This small molecule binds to this protein.
Small molecule (SMILES): CC(=O)N[C@H]1[C@H](O[C@H]2[C@H](O)[C@@H](NC(C)=O)CO[C@@H]2CO)O[C@H](CO)[C@@H](O[C@@H]2O[C@H](CO[C@H]3O[C@H](CO)[C@@H](O)[C@H](O)[C@@H]3O)[C@@H](O)[C@H](O)[C@@H]2O)[C@@H]1O

Sequence of chain 2.D:
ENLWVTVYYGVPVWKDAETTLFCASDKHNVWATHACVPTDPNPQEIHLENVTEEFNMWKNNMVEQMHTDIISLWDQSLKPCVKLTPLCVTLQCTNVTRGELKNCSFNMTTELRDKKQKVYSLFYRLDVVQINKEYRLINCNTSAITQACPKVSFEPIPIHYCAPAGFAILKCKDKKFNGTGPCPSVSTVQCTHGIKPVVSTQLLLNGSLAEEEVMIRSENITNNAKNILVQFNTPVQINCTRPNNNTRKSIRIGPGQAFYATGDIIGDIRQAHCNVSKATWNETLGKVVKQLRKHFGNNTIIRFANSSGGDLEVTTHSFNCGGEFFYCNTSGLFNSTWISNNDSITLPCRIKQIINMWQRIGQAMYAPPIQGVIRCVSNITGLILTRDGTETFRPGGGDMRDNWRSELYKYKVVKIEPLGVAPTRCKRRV

Binding-site contacts:
Ligand atom O7 contacts residue ASN346 of chain 2.D at 4.2 Å.
Ligand atom C1 contacts residue ASN232 of chain 2.D at 1.4 Å.
Ligand atom C6 contacts residue VAL414 of chain 2.D at 4.4 Å (hydrophobic).
Ligand atom C5 contacts residue NAG1 of chain 2.Q at 4.0 Å.
Ligand atom O6 contacts residue GLY348 of chain 2.D at 3.4 Å.
Ligand atom C1 contacts residue VAL414 of chain 2.D at 3.8 Å (hydrophobic).
Ligand atom C2 contacts residue SER415 of chain 2.D at 4.0 Å.
Ligand atom C4 contacts residue VAL414 of chain 2.D at 3.8 Å (hydrophobic).
Ligand atom O6 contacts residue CYS413 of chain 2.D at 4.1 Å.
Ligand atom O5 contacts residue ASN232 of chain 2.D at 2.4 Å (h-bond).
Ligand atom N2 contacts residue ASN232 of chain 2.D at 2.9 Å (h-bond).
Ligand atom C3 contacts residue VAL414 of chain 2.D at 3.6 Å (hydrophobic).
Ligand atom O5 contacts residue VAL414 of chain 2.D at 4.0 Å.
Ligand atom C7 contacts residue ASN232 of chain 2.D at 3.5 Å.
Ligand atom C7 contacts residue ASN346 of chain 2.D at 4.1 Å.
Ligand atom C6 contacts residue NAG1 of chain 2.Q at 3.9 Å.
Ligand atom C2 contacts residue VAL414 of chain 2.D at 4.2 Å (hydrophobic).
Ligand atom C7 contacts residue SER415 of chain 2.D at 4.3 Å.
Ligand atom C5 contacts residue VAL414 of chain 2.D at 3.4 Å (hydrophobic).
Ligand atom C8 contacts residue SER415 of chain 2.D at 4.1 Å.
Ligand atom O7 contacts residue PRO182 of chain 2.D at 4.0 Å.
Ligand atom N2 contacts residue SER415 of chain 2.D at 3.4 Å.
Ligand atom C4 contacts residue ASN232 of chain 2.D at 4.2 Å.
Ligand atom C8 contacts residue LEU231 of chain 2.D at 3.7 Å (hydrophobic).
Ligand atom C2 contacts residue ASN232 of chain 2.D at 2.4 Å.
Ligand atom C8 contacts residue PHE345 of chain 2.D at 4.1 Å (hydrophobic).
Ligand atom O7 contacts residue ASN232 of chain 2.D at 3.8 Å.
Ligand atom O4 contacts residue VAL414 of chain 2.D at 3.9 Å.
Ligand atom O6 contacts residue NAG1 of chain 2.Q at 3.6 Å (h-bond).
Ligand atom C3 contacts residue ASN232 of chain 2.D at 3.8 Å.
Ligand atom C1 contacts residue NAG1 of chain 2.Q at 4.0 Å.
Ligand atom O3 contacts residue CYS413 of chain 2.D at 3.8 Å.
Ligand atom C3 contacts residue CYS413 of chain 2.D at 4.4 Å (hydrophobic).
Ligand atom C8 contacts residue ASN346 of chain 2.D at 3.5 Å.
Ligand atom C6 contacts residue GLY348 of chain 2.D at 3.9 Å.
Ligand atom C5 contacts residue ASN232 of chain 2.D at 3.7 Å.
Ligand atom O5 contacts residue NAG1 of chain 2.Q at 3.3 Å (h-bond).
Ligand atom C1 contacts residue SER415 of chain 2.D at 3.6 Å.